Sequence of chain 1.B:
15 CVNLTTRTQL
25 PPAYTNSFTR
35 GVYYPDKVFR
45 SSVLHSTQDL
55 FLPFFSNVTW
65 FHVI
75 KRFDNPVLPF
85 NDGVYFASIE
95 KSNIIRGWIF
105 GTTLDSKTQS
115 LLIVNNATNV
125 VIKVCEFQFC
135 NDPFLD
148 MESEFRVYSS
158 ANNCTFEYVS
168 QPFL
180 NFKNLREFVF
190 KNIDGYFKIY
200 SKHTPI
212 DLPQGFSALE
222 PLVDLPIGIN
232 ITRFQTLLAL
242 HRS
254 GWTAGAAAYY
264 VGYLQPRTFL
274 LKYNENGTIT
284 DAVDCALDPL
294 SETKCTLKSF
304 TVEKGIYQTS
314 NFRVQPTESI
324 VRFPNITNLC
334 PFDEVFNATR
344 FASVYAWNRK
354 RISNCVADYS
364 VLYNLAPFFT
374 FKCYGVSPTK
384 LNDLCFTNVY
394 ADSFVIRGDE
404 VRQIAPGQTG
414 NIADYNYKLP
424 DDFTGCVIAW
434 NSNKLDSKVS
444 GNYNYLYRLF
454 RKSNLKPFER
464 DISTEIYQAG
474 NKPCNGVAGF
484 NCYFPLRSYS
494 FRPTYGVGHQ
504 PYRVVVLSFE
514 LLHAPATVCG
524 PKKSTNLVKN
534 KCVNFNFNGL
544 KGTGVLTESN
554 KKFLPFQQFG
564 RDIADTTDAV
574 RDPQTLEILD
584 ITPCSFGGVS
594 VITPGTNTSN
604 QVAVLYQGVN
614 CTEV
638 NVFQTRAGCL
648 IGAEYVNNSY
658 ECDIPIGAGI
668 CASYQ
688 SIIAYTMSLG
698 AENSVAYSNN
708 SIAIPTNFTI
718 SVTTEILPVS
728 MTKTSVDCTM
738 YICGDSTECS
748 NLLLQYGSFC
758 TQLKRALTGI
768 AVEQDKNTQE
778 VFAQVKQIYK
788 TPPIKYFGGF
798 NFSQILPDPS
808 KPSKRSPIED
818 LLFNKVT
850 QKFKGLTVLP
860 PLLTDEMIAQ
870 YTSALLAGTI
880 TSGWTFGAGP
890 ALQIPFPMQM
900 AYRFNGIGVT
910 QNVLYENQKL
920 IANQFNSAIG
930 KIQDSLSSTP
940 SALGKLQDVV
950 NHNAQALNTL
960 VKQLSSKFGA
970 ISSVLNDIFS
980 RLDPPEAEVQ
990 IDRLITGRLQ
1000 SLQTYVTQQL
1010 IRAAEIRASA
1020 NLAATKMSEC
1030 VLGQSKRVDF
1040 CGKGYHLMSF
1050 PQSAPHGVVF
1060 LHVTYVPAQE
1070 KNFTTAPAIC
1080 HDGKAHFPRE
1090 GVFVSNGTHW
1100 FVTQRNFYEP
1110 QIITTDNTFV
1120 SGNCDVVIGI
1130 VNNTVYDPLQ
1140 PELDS

Binding-site contacts:
Ligand atom C5 contacts residue ASN279 of chain 1.B at 3.7 Å.
Ligand atom C4 contacts residue ASN279 of chain 1.B at 4.3 Å.
Ligand atom N2 contacts residue GLU278 of chain 1.B at 2.7 Å (salt-bridge).
Ligand atom N2 contacts residue ASN279 of chain 1.B at 2.9 Å (h-bond).
Ligand atom O7 contacts residue ASN279 of chain 1.B at 2.9 Å (h-bond).
Ligand atom C7 contacts residue ASN279 of chain 1.B at 3.3 Å.
Ligand atom C3 contacts residue GLU278 of chain 1.B at 4.1 Å.
Ligand atom C2 contacts residue ASN279 of chain 1.B at 2.5 Å.
Ligand atom C1 contacts residue ASN279 of chain 1.B at 1.4 Å.
Ligand atom C8 contacts residue GLU278 of chain 1.B at 3.6 Å.
Ligand atom O5 contacts residue ASN279 of chain 1.B at 2.4 Å (h-bond).
Ligand atom C3 contacts residue ASN279 of chain 1.B at 3.8 Å.
Ligand atom C1 contacts residue GLU278 of chain 1.B at 4.1 Å.
Ligand atom O7 contacts residue GLU278 of chain 1.B at 3.5 Å (salt-bridge).
Ligand atom O7 contacts residue ASN277 of chain 1.B at 3.7 Å.
Ligand atom C7 contacts residue GLU278 of chain 1.B at 3.1 Å.
Ligand atom C2 contacts residue GLU278 of chain 1.B at 3.7 Å.

This small molecule binds to this protein.
Small molecule (SMILES): CC(=O)N[C@@H]1[C@@H](O)[C@H](O)[C@@H](CO)O[C@H]1O